Sequence of chain 60.A:
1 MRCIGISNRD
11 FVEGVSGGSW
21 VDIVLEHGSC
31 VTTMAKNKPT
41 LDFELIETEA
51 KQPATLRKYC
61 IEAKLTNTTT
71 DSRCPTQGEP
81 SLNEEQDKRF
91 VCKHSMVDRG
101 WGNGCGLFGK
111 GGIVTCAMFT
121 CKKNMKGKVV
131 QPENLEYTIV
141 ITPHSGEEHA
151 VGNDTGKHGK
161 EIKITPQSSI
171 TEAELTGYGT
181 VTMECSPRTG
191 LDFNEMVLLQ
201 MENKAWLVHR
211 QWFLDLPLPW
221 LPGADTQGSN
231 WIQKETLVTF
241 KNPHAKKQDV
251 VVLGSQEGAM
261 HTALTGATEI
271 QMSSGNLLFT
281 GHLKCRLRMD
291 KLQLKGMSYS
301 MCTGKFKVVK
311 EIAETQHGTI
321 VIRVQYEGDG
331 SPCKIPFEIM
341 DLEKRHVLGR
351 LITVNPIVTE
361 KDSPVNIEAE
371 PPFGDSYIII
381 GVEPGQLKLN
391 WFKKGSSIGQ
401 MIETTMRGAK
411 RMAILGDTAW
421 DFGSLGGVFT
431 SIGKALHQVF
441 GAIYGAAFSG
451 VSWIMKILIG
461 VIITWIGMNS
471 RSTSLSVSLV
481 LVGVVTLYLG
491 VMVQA

Sequence of chain 19.A:
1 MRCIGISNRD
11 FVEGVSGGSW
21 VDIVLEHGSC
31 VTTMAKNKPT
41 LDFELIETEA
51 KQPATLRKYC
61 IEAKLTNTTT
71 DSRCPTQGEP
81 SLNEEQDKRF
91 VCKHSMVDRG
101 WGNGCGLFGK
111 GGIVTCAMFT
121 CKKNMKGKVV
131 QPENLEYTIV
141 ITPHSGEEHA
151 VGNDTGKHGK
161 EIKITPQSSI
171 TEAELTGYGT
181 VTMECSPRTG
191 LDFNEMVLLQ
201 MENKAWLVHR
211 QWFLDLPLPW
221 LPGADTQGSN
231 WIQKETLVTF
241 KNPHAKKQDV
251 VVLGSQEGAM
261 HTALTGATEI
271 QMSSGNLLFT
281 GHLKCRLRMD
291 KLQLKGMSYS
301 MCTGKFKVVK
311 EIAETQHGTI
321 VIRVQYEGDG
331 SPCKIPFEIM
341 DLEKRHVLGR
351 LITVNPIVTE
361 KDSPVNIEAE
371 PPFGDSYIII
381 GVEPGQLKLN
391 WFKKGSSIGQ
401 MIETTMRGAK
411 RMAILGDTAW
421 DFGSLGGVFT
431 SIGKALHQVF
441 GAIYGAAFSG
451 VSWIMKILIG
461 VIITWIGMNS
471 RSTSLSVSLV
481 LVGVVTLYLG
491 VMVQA

Binding-site contacts:
Ligand atom C8 contacts residue GLY102 of chain 19.A at 3.5 Å.
Ligand atom O7 contacts residue HIS149 of chain 60.A at 3.3 Å.
Ligand atom N2 contacts residue ASN153 of chain 60.A at 3.1 Å (h-bond).
Ligand atom O5 contacts residue ASN153 of chain 60.A at 2.3 Å (h-bond).
Ligand atom C5 contacts residue HIS149 of chain 60.A at 4.2 Å.
Ligand atom C4 contacts residue HIS149 of chain 60.A at 3.7 Å.
Ligand atom C6 contacts residue GLY156 of chain 60.A at 3.8 Å.
Ligand atom O5 contacts residue GLY156 of chain 60.A at 4.1 Å.
Ligand atom C3 contacts residue HIS149 of chain 60.A at 4.3 Å.
Ligand atom O5 contacts residue HIS158 of chain 60.A at 3.2 Å.
Ligand atom O3 contacts residue HIS149 of chain 60.A at 4.2 Å.
Ligand atom O6 contacts residue HIS149 of chain 60.A at 3.5 Å.
Ligand atom C2 contacts residue HIS149 of chain 60.A at 3.4 Å.
Ligand atom C1 contacts residue HIS158 of chain 60.A at 4.2 Å.
Ligand atom O5 contacts residue HIS149 of chain 60.A at 3.6 Å (h-bond).
Ligand atom C4 contacts residue ASN153 of chain 60.A at 4.2 Å.
Ligand atom O6 contacts residue HIS158 of chain 60.A at 3.5 Å.
Ligand atom C5 contacts residue HIS158 of chain 60.A at 4.0 Å.
Ligand atom C3 contacts residue ASN153 of chain 60.A at 3.9 Å.
Ligand atom O5 contacts residue THR155 of chain 60.A at 3.9 Å.
Ligand atom C1 contacts residue THR155 of chain 60.A at 3.9 Å.
Ligand atom C7 contacts residue ASN153 of chain 60.A at 4.1 Å.
Ligand atom C1 contacts residue HIS149 of chain 60.A at 3.6 Å.
Ligand atom C7 contacts residue HIS149 of chain 60.A at 4.3 Å.
Ligand atom C5 contacts residue GLY156 of chain 60.A at 4.1 Å.
Ligand atom N2 contacts residue HIS149 of chain 60.A at 4.2 Å.
Ligand atom C5 contacts residue ASN153 of chain 60.A at 3.6 Å.
Ligand atom C1 contacts residue ASN153 of chain 60.A at 1.4 Å.
Ligand atom C8 contacts residue ASN153 of chain 60.A at 4.5 Å.
Ligand atom C6 contacts residue HIS158 of chain 60.A at 3.6 Å.
Ligand atom C2 contacts residue ASN153 of chain 60.A at 2.5 Å.

This protein binds this small molecule.
Small molecule (SMILES): CC(=O)N[C@H]1[C@H](O[C@H]2[C@H](O)[C@@H](NC(C)=O)CO[C@@H]2CO)O[C@H](CO)[C@@H](O)[C@@H]1O